Sequence of chain 1.A:
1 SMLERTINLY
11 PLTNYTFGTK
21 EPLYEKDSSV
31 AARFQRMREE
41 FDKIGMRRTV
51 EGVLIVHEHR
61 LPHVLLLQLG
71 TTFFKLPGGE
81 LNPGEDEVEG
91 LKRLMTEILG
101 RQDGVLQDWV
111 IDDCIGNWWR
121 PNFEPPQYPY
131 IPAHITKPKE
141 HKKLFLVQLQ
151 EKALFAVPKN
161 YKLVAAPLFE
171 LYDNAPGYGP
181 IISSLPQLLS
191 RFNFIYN

Binding-site contacts:
Ligand atom N contacts residue LEU76 of chain 1.A at 2.9 Å (h-bond).
Ligand atom N contacts residue GLU51 of chain 1.A at 4.3 Å.
Ligand atom C4 contacts residue ILE98 of chain 1.A at 4.2 Å (hydrophobic).
Ligand atom C2 contacts residue GLU51 of chain 1.A at 3.2 Å.
Ligand atom C6 contacts residue TYR161 of chain 1.A at 4.0 Å (hydrophobic).
Ligand atom C1 contacts residue GLU51 of chain 1.A at 2.9 Å.
Ligand atom C6 contacts residue ILE98 of chain 1.A at 3.9 Å (hydrophobic).
Ligand atom N contacts residue GLY79 of chain 1.A at 4.3 Å.
Ligand atom C6 contacts residue LEU67 of chain 1.A at 4.3 Å (hydrophobic).
Ligand atom C contacts residue LYS75 of chain 1.A at 3.9 Å.
Ligand atom C3 contacts residue LEU76 of chain 1.A at 4.0 Å (hydrophobic).
Ligand atom C4 contacts residue GLY78 of chain 1.A at 3.2 Å.
Ligand atom N1 contacts residue GLY78 of chain 1.A at 3.3 Å (h-bond).
Ligand atom O3 contacts residue GLY78 of chain 1.A at 4.3 Å.
Ligand atom O contacts residue LYS75 of chain 1.A at 3.7 Å.
Ligand atom C4 contacts residue LEU76 of chain 1.A at 4.1 Å (hydrophobic).
Ligand atom O contacts residue GLU51 of chain 1.A at 3.4 Å (salt-bridge).
Ligand atom N1 contacts residue LEU67 of chain 1.A at 4.0 Å.
Ligand atom C2 contacts residue GLY79 of chain 1.A at 4.1 Å.
Ligand atom C2 contacts residue GLY78 of chain 1.A at 3.9 Å.
Ligand atom O2 contacts residue GLY78 of chain 1.A at 3.3 Å (h-bond).
Ligand atom O contacts residue LEU76 of chain 1.A at 3.9 Å.
Ligand atom C5 contacts residue TYR161 of chain 1.A at 4.2 Å (hydrophobic).
Ligand atom C2 contacts residue LEU76 of chain 1.A at 3.6 Å (hydrophobic).
Ligand atom O1 contacts residue LYS142 of chain 1.A at 4.2 Å.
Ligand atom C7 contacts residue ILE98 of chain 1.A at 4.0 Å (hydrophobic).
Ligand atom N1 contacts residue LEU76 of chain 1.A at 3.4 Å (h-bond).
Ligand atom O3 contacts residue ILE98 of chain 1.A at 3.3 Å.
Ligand atom C5 contacts residue GLY78 of chain 1.A at 4.2 Å.
Ligand atom O1 contacts residue GLU51 of chain 1.A at 3.1 Å (salt-bridge).
Ligand atom C1 contacts residue LEU76 of chain 1.A at 4.3 Å (hydrophobic).
Ligand atom C contacts residue GLU51 of chain 1.A at 3.9 Å.
Ligand atom N1 contacts residue ILE98 of chain 1.A at 3.5 Å.
Ligand atom O2 contacts residue GLY79 of chain 1.A at 4.1 Å.
Ligand atom C3 contacts residue GLY78 of chain 1.A at 3.0 Å.
Ligand atom N1 contacts residue PRO77 of chain 1.A at 3.5 Å.
Ligand atom O3 contacts residue LEU67 of chain 1.A at 3.3 Å.
Ligand atom O3 contacts residue PRO77 of chain 1.A at 4.1 Å.
Ligand atom C7 contacts residue TYR161 of chain 1.A at 3.5 Å (hydrophobic).
Ligand atom N contacts residue GLY78 of chain 1.A at 3.3 Å (h-bond).

The small molecule below binds the protein below.
Small molecule (SMILES): COC(=O)CNC(=O)c1cc(C)on1